This small molecule binds to this protein.
Small molecule (SMILES): CC(=O)N[C@@H]1[C@@H](O)[C@H](O)[C@@H](CO)O[C@H]1O

Binding-site contacts:
Ligand atom C5 contacts residue ASN620 of chain 1.I at 3.6 Å.
Ligand atom O5 contacts residue THR622 of chain 1.I at 3.2 Å (h-bond).
Ligand atom C6 contacts residue THR622 of chain 1.I at 4.2 Å.
Ligand atom O6 contacts residue THR622 of chain 1.I at 4.2 Å.
Ligand atom C8 contacts residue GLN648 of chain 1.I at 3.8 Å.
Ligand atom C1 contacts residue THR622 of chain 1.I at 3.3 Å.
Ligand atom C5 contacts residue THR622 of chain 1.I at 3.7 Å.
Ligand atom C7 contacts residue GLN648 of chain 1.I at 4.3 Å.
Ligand atom C4 contacts residue ASN620 of chain 1.I at 4.2 Å.
Ligand atom C1 contacts residue ASN620 of chain 1.I at 1.4 Å.
Ligand atom C8 contacts residue THR649 of chain 1.I at 4.5 Å.
Ligand atom O6 contacts residue ASN620 of chain 1.I at 4.4 Å.
Ligand atom O5 contacts residue ASN620 of chain 1.I at 2.3 Å (h-bond).
Ligand atom C7 contacts residue ASN620 of chain 1.I at 4.1 Å.
Ligand atom C2 contacts residue ASN620 of chain 1.I at 2.6 Å.
Ligand atom C3 contacts residue ASN620 of chain 1.I at 3.9 Å.
Ligand atom N2 contacts residue ASN620 of chain 1.I at 3.1 Å.
Ligand atom C8 contacts residue ASN620 of chain 1.I at 4.3 Å.
Ligand atom N2 contacts residue GLN648 of chain 1.I at 3.8 Å.

Sequence of chain 1.I:
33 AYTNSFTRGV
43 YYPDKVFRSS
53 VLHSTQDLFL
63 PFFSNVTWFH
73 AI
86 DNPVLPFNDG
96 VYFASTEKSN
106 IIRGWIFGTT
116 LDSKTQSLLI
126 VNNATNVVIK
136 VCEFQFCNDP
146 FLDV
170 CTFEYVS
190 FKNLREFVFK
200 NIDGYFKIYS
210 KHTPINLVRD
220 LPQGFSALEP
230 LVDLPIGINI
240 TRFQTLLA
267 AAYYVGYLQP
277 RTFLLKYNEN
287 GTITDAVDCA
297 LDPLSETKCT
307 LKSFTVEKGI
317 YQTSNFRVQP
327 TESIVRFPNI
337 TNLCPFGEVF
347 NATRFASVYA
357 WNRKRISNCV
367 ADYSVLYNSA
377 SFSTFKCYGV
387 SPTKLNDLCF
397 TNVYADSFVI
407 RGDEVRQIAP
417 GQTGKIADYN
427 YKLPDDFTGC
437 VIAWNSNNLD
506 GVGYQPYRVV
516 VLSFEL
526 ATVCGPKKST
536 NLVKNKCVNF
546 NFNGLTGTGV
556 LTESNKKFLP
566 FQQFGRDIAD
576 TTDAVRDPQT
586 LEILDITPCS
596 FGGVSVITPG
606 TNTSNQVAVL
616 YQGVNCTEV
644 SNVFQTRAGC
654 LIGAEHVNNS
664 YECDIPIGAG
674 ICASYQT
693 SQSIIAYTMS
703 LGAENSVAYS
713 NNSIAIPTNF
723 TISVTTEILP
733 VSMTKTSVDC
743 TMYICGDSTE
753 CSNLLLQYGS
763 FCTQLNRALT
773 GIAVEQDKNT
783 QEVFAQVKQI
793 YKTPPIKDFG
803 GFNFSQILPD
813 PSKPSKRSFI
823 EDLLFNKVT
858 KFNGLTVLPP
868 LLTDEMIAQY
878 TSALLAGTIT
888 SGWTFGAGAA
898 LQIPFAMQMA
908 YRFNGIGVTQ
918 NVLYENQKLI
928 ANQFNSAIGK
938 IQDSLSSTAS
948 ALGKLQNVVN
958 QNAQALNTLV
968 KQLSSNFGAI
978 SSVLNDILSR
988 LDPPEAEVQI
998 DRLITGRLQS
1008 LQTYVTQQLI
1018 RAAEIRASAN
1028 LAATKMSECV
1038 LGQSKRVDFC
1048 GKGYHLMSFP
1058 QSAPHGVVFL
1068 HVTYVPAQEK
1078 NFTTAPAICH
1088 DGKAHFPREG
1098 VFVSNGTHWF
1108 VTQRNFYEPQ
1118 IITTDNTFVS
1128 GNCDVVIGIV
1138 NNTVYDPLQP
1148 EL